Sequence of chain 1.A:
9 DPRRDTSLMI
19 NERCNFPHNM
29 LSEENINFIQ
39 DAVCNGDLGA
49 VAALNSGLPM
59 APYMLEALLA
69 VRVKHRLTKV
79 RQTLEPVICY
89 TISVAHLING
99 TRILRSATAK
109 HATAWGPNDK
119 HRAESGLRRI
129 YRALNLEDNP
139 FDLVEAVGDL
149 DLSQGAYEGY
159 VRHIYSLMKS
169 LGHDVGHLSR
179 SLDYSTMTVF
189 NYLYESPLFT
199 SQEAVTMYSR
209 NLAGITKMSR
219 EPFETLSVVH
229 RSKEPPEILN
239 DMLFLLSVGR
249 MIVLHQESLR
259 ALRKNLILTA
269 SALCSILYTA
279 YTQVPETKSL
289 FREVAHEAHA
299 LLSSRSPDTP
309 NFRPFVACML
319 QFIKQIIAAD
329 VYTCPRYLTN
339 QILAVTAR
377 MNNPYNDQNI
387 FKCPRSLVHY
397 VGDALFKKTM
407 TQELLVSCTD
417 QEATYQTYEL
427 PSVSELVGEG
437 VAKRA

Binding-site contacts:
Ligand atom C2 contacts residue ALA51 of chain 1.A at 4.5 Å (hydrophobic).
Ligand atom C3 contacts residue TYR190 of chain 1.A at 3.6 Å (hydrophobic).
Ligand atom O5 contacts residue LEU66 of chain 1.A at 4.3 Å.
Ligand atom C2 contacts residue ALA48 of chain 1.A at 4.4 Å (hydrophobic).
Ligand atom C4 contacts residue ALA51 of chain 1.A at 3.4 Å (hydrophobic).
Ligand atom C4 contacts residue LEU52 of chain 1.A at 4.2 Å (hydrophobic).
Ligand atom O6 contacts residue TYR190 of chain 1.A at 2.8 Å (h-bond).
Ligand atom C4 contacts residue TYR190 of chain 1.A at 3.9 Å (hydrophobic).
Ligand atom C1 contacts residue ALA48 of chain 1.A at 3.5 Å (hydrophobic).
Ligand atom C3 contacts residue ALA51 of chain 1.A at 4.5 Å (hydrophobic).
Ligand atom C1 contacts residue ALA51 of chain 1.A at 4.4 Å (hydrophobic).
Ligand atom C4 contacts residue LEU56 of chain 1.A at 4.0 Å (hydrophobic).
Ligand atom C1 contacts residue LEU52 of chain 1.A at 3.8 Å (hydrophobic).

The protein below binds the small molecule below.
Small molecule (SMILES): C[C@@H](O)[C@@H](C)O